The small molecule below binds the protein below.
Small molecule (SMILES): C[C@H](O)[C@H](N)[C@@H]1O[C@](O)(C(=O)O)C[C@H](O)[C@@H]1N

Sequence of chain 1.E:
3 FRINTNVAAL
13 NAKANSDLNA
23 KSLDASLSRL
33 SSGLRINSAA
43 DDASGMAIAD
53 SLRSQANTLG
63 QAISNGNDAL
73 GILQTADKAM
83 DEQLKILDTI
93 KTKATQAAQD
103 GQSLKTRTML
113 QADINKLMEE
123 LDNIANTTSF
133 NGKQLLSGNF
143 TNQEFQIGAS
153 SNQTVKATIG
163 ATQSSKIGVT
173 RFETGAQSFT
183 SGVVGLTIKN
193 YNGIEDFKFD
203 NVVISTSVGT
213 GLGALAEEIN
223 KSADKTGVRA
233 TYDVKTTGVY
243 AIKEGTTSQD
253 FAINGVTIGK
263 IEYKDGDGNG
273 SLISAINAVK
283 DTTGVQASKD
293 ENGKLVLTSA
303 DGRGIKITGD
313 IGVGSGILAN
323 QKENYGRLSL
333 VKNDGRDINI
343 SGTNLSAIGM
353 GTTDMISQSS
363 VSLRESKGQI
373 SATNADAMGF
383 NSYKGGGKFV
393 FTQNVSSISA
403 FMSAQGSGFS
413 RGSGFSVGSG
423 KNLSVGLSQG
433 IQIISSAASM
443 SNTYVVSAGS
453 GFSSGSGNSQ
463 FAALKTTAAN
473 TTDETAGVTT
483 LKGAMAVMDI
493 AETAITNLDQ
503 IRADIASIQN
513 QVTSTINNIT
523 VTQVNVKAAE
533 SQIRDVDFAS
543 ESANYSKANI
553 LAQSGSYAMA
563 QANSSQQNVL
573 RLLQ

Binding-site contacts:
Ligand atom N5 contacts residue GLN407 of chain 1.E at 4.5 Å.
Ligand atom C6 contacts residue GLY414 of chain 1.E at 4.4 Å.
Ligand atom O1B contacts residue GLY408 of chain 1.E at 3.3 Å (h-bond).
Ligand atom C4 contacts residue GLY414 of chain 1.E at 3.6 Å.
Ligand atom C5 contacts residue SER412 of chain 1.E at 3.7 Å.
Ligand atom O1B contacts residue SER412 of chain 1.E at 3.1 Å.
Ligand atom C6 contacts residue GLN407 of chain 1.E at 3.9 Å.
Ligand atom O8 contacts residue GLN407 of chain 1.E at 3.3 Å (h-bond).
Ligand atom O1B contacts residue GLN407 of chain 1.E at 3.0 Å (h-bond).
Ligand atom O1B contacts residue SER409 of chain 1.E at 3.3 Å (h-bond).
Ligand atom O6 contacts residue GLN407 of chain 1.E at 3.2 Å (h-bond).
Ligand atom O4 contacts residue SER415 of chain 1.E at 3.6 Å (h-bond).
Ligand atom C9 contacts residue GLN407 of chain 1.E at 3.5 Å.
Ligand atom C3 contacts residue SER412 of chain 1.E at 1.8 Å.
Ligand atom C6 contacts residue SER412 of chain 1.E at 3.5 Å.
Ligand atom C2 contacts residue SER412 of chain 1.E at 1.4 Å.
Ligand atom O1A contacts residue SER412 of chain 1.E at 2.8 Å (h-bond).
Ligand atom C7 contacts residue GLN407 of chain 1.E at 3.3 Å.
Ligand atom O1A contacts residue GLN407 of chain 1.E at 4.5 Å.
Ligand atom C1 contacts residue SER412 of chain 1.E at 2.3 Å.
Ligand atom C1 contacts residue SER409 of chain 1.E at 3.3 Å.
Ligand atom O8 contacts residue SER412 of chain 1.E at 4.1 Å.
Ligand atom C3 contacts residue SER415 of chain 1.E at 3.9 Å.
Ligand atom C5 contacts residue GLY414 of chain 1.E at 4.3 Å.
Ligand atom C2 contacts residue GLN407 of chain 1.E at 4.5 Å.
Ligand atom C4 contacts residue SER412 of chain 1.E at 2.7 Å.
Ligand atom O4 contacts residue SER412 of chain 1.E at 3.9 Å.
Ligand atom O1A contacts residue SER409 of chain 1.E at 2.8 Å (h-bond).
Ligand atom O1A contacts residue GLY410 of chain 1.E at 4.5 Å.
Ligand atom O1B contacts residue ALA406 of chain 1.E at 4.0 Å.
Ligand atom O6 contacts residue SER412 of chain 1.E at 2.8 Å.
Ligand atom C1 contacts residue GLY408 of chain 1.E at 4.4 Å.
Ligand atom O4 contacts residue GLY414 of chain 1.E at 3.9 Å.
Ligand atom N5 contacts residue SER412 of chain 1.E at 4.4 Å.
Ligand atom C1 contacts residue GLN407 of chain 1.E at 3.8 Å.
Ligand atom C4 contacts residue SER415 of chain 1.E at 3.5 Å.
Ligand atom C8 contacts residue GLN407 of chain 1.E at 3.6 Å.